Binding-site contacts:
Ligand atom O32 contacts residue 7IT1 of chain 1.KA at 0.2 Å (h-bond).
Ligand atom C24 contacts residue 7IT1 of chain 1.KA at 0.3 Å.
Ligand atom C06 contacts residue 7IT1 of chain 1.KA at 0.3 Å.
Ligand atom N19 contacts residue 7IT1 of chain 1.KA at 0.3 Å (h-bond).
Ligand atom C04 contacts residue 7IT1 of chain 1.KA at 0.5 Å.
Ligand atom N28 contacts residue 7IT1 of chain 1.KA at 0.2 Å (h-bond).
Ligand atom C33 contacts residue 7IT1 of chain 1.KA at 0.3 Å.
Ligand atom N03 contacts residue 7IT1 of chain 1.KA at 0.3 Å (h-bond).
Ligand atom C13 contacts residue 7IT1 of chain 1.KA at 0.3 Å.
Ligand atom C34 contacts residue 7IT1 of chain 1.KA at 0.2 Å.
Ligand atom C21 contacts residue 7IT1 of chain 1.KA at 0.3 Å.
Ligand atom N14 contacts residue 7IT1 of chain 1.KA at 0.3 Å (h-bond).
Ligand atom O18 contacts residue 7IT1 of chain 1.KA at 0.2 Å (h-bond).
Ligand atom C00 contacts residue 7IT1 of chain 1.KA at 0.4 Å.
Ligand atom C08 contacts residue 7IT1 of chain 1.KA at 0.3 Å.
Ligand atom C31 contacts residue 7IT1 of chain 1.KA at 0.3 Å.
Ligand atom O31 contacts residue 7IT1 of chain 1.KA at 1.0 Å.
Ligand atom C07 contacts residue 7IT1 of chain 1.KA at 0.3 Å.
Ligand atom C15 contacts residue 7IT1 of chain 1.KA at 0.3 Å.
Ligand atom C12 contacts residue 7IT1 of chain 1.KA at 0.3 Å.
Ligand atom O16 contacts residue 7IT1 of chain 1.KA at 0.3 Å (h-bond).
Ligand atom C27 contacts residue 7IT1 of chain 1.KA at 0.1 Å.
Ligand atom N01 contacts residue 7IT1 of chain 1.KA at 0.4 Å (h-bond).
Ligand atom C10 contacts residue 7IT1 of chain 1.KA at 0.4 Å.
Ligand atom F23 contacts residue 7IT1 of chain 1.KA at 0.5 Å.
Ligand atom C05 contacts residue 7IT1 of chain 1.KA at 0.3 Å.
Ligand atom C17 contacts residue 7IT1 of chain 1.KA at 0.3 Å.
Ligand atom C09 contacts residue 7IT1 of chain 1.KA at 0.4 Å.
Ligand atom C26 contacts residue 7IT1 of chain 1.KA at 0.2 Å.
Ligand atom C02 contacts residue 7IT1 of chain 1.KA at 0.1 Å.
Ligand atom CL25 contacts residue 7IT1 of chain 1.KA at 0.4 Å.
Ligand atom N contacts residue 7IT1 of chain 1.KA at 0.5 Å (h-bond).
Ligand atom C20 contacts residue 7IT1 of chain 1.KA at 0.2 Å.
Ligand atom C11 contacts residue 7IT1 of chain 1.KA at 0.4 Å.
Ligand atom F23 contacts residue SER242 of chain 1.D at 2.9 Å.
Ligand atom O18 contacts residue TRP291 of chain 1.D at 2.9 Å.
Ligand atom N19 contacts residue ASN289 of chain 1.D at 2.8 Å (h-bond).
Ligand atom C contacts residue 7IT1 of chain 1.KA at 0.8 Å.
Ligand atom C22 contacts residue 7IT1 of chain 1.KA at 0.4 Å.
Ligand atom C32 contacts residue 7IT1 of chain 1.KA at 0.4 Å.

Sequence of chain 1.D:
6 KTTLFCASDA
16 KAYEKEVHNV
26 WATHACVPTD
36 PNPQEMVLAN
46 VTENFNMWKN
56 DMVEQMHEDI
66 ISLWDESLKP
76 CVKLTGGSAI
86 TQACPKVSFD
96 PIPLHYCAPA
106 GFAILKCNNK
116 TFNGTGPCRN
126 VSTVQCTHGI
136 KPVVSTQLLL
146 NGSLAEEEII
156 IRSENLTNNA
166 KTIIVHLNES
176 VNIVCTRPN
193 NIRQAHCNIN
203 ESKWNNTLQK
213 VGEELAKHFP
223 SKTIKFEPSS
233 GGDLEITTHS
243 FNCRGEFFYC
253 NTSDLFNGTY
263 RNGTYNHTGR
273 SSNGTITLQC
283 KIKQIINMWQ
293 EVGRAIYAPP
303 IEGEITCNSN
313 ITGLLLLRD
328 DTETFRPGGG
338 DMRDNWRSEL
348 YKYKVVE

A protein and the small-molecule ligand that binds it are described below.
Small molecule (SMILES): [H]/N=C(/N)NC[C@H]1[C@H](CC[C@@H](O)CO)c2cc(CNC)ccc2[C@@H]1NC(=O)C(=O)Nc1ccc(Cl)c(F)c1